Binding-site contacts:
Ligand atom C5 contacts residue ASN303 of chain 1.A at 3.6 Å.
Ligand atom C6 contacts residue GLN223 of chain 1.A at 4.2 Å.
Ligand atom C7 contacts residue ASN303 of chain 1.A at 3.1 Å.
Ligand atom O7 contacts residue ASN303 of chain 1.A at 3.5 Å (h-bond).
Ligand atom O6 contacts residue GLY219 of chain 1.A at 3.5 Å.
Ligand atom C5 contacts residue GLN223 of chain 1.A at 4.1 Å.
Ligand atom C1 contacts residue ASN303 of chain 1.A at 1.4 Å.
Ligand atom O7 contacts residue LYS267 of chain 1.A at 3.2 Å (salt-bridge).
Ligand atom O6 contacts residue GLU221 of chain 1.A at 3.4 Å (salt-bridge).
Ligand atom O4 contacts residue GLN223 of chain 1.A at 4.5 Å.
Ligand atom C8 contacts residue LYS267 of chain 1.A at 4.2 Å.
Ligand atom O6 contacts residue PHE220 of chain 1.A at 3.6 Å.
Ligand atom O6 contacts residue ASN303 of chain 1.A at 4.2 Å.
Ligand atom C8 contacts residue ASN303 of chain 1.A at 3.9 Å.
Ligand atom C4 contacts residue ASN303 of chain 1.A at 4.1 Å.
Ligand atom C3 contacts residue ASN303 of chain 1.A at 3.6 Å.
Ligand atom C6 contacts residue ASN303 of chain 1.A at 4.3 Å.
Ligand atom C8 contacts residue GLU221 of chain 1.A at 3.6 Å.
Ligand atom C2 contacts residue ASN303 of chain 1.A at 2.2 Å.
Ligand atom O5 contacts residue GLU221 of chain 1.A at 4.5 Å.
Ligand atom C6 contacts residue GLU221 of chain 1.A at 3.6 Å.
Ligand atom O5 contacts residue ASN303 of chain 1.A at 2.3 Å (h-bond).
Ligand atom C7 contacts residue LYS267 of chain 1.A at 4.1 Å.
Ligand atom N2 contacts residue ASN303 of chain 1.A at 2.7 Å (h-bond).

The small molecule below binds the protein below.
Small molecule (SMILES): CC(=O)N[C@H]1[C@H](O[C@H]2[C@H](O)[C@@H](NC(C)=O)CO[C@@H]2CO)O[C@H](CO)[C@@H](O)[C@@H]1O

Sequence of chain 1.A:
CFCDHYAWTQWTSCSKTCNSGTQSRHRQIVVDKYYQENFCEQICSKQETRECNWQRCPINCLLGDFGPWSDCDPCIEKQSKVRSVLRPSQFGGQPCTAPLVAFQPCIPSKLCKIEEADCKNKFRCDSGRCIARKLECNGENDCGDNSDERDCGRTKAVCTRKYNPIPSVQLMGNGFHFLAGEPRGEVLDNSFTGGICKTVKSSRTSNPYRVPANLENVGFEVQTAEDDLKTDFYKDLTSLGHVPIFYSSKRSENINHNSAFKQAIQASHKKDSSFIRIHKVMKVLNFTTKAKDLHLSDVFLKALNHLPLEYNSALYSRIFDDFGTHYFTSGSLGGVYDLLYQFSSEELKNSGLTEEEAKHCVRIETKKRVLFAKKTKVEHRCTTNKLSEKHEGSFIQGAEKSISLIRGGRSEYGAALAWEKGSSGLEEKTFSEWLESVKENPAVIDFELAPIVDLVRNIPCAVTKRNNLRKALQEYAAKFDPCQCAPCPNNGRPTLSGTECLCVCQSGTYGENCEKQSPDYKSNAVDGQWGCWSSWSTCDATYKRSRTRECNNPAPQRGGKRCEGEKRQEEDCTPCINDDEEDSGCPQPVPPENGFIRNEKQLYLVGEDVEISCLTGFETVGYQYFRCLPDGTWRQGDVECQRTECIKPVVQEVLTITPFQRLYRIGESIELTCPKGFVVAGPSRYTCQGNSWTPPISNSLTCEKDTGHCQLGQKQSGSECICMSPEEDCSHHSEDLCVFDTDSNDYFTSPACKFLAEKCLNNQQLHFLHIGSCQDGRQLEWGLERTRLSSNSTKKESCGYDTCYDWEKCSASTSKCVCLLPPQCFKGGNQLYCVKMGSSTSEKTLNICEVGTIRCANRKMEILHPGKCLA